Binding-site contacts:
Ligand atom OAF contacts residue ARG42 of chain 1.F at 3.7 Å.
Ligand atom CAA contacts residue VAL169 of chain 1.F at 4.3 Å (hydrophobic).
Ligand atom PAY contacts residue SER43 of chain 1.F at 4.0 Å.
Ligand atom CAR contacts residue PRO282 of chain 1.F at 3.8 Å (hydrophobic).
Ligand atom CAP contacts residue PRO282 of chain 1.F at 4.2 Å (hydrophobic).
Ligand atom OAF contacts residue PHE44 of chain 1.F at 4.5 Å.
Ligand atom OAH contacts residue SER43 of chain 1.F at 4.0 Å.
Ligand atom CAQ contacts residue PHE44 of chain 1.F at 3.3 Å (hydrophobic).
Ligand atom CAL contacts residue PHE278 of chain 1.F at 3.9 Å (hydrophobic).
Ligand atom CAM contacts residue TYR63 of chain 1.F at 3.6 Å (hydrophobic).
Ligand atom CAA contacts residue PHE62 of chain 1.F at 4.4 Å (hydrophobic).
Ligand atom OAB contacts residue THR40 of chain 1.F at 4.0 Å.
Ligand atom CAR contacts residue PHE44 of chain 1.F at 3.7 Å (hydrophobic).
Ligand atom CAX contacts residue SER43 of chain 1.F at 4.5 Å.
Ligand atom CAL contacts residue LEU173 of chain 1.F at 4.0 Å (hydrophobic).
Ligand atom CAA contacts residue TYR63 of chain 1.F at 3.7 Å (hydrophobic).
Ligand atom CAK contacts residue SER43 of chain 1.F at 4.0 Å.
Ligand atom CAQ contacts residue PRO282 of chain 1.F at 4.2 Å (hydrophobic).
Ligand atom OAE contacts residue ARG42 of chain 1.F at 3.0 Å (salt-bridge).
Ligand atom PAZ contacts residue SER43 of chain 1.F at 4.3 Å.
Ligand atom CAL contacts residue TYR63 of chain 1.F at 3.9 Å (hydrophobic).
Ligand atom CAA contacts residue VAL59 of chain 1.F at 4.5 Å (hydrophobic).
Ligand atom OAF contacts residue SER41 of chain 1.F at 4.3 Å.
Ligand atom CAP contacts residue PHE44 of chain 1.F at 4.3 Å (hydrophobic).
Ligand atom CAN contacts residue PHE278 of chain 1.F at 4.2 Å (hydrophobic).
Ligand atom OAF contacts residue SER43 of chain 1.F at 2.5 Å (h-bond).
Ligand atom OAH contacts residue ARG42 of chain 1.F at 4.3 Å.
Ligand atom CAS contacts residue PHE44 of chain 1.F at 4.1 Å (hydrophobic).
Ligand atom CAU contacts residue SER43 of chain 1.F at 4.2 Å.
Ligand atom CAN contacts residue TYR63 of chain 1.F at 4.4 Å (hydrophobic).
Ligand atom CAA contacts residue LEU66 of chain 1.F at 3.9 Å (hydrophobic).
Ligand atom OAB contacts residue ARG42 of chain 1.F at 4.4 Å.
Ligand atom CAA contacts residue LEU173 of chain 1.F at 4.2 Å (hydrophobic).
Ligand atom CAL contacts residue VAL59 of chain 1.F at 4.4 Å (hydrophobic).
Ligand atom PAY contacts residue ARG42 of chain 1.F at 4.3 Å.
Ligand atom CAM contacts residue VAL169 of chain 1.F at 4.4 Å (hydrophobic).
Ligand atom CAN contacts residue PHE44 of chain 1.F at 4.4 Å (hydrophobic).
Ligand atom CAP contacts residue LEU201 of chain 1.F at 4.3 Å (hydrophobic).
Ligand atom OAG contacts residue SER43 of chain 1.F at 3.5 Å (h-bond).

This protein binds this small molecule.
Small molecule (SMILES): CCCCCCCCCC[n+]1ccn(CC(O)(P(=O)([O-])O)P(=O)(O)O)c1

Sequence of chain 1.F:
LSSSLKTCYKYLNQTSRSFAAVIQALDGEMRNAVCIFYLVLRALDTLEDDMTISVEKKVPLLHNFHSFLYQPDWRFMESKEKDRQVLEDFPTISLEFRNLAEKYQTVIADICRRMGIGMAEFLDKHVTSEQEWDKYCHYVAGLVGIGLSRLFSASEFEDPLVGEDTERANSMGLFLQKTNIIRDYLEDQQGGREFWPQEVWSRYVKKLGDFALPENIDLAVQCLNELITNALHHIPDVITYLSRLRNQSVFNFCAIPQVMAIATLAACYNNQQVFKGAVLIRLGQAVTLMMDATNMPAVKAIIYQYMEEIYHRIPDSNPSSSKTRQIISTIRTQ